Sequence of chain 1.A:
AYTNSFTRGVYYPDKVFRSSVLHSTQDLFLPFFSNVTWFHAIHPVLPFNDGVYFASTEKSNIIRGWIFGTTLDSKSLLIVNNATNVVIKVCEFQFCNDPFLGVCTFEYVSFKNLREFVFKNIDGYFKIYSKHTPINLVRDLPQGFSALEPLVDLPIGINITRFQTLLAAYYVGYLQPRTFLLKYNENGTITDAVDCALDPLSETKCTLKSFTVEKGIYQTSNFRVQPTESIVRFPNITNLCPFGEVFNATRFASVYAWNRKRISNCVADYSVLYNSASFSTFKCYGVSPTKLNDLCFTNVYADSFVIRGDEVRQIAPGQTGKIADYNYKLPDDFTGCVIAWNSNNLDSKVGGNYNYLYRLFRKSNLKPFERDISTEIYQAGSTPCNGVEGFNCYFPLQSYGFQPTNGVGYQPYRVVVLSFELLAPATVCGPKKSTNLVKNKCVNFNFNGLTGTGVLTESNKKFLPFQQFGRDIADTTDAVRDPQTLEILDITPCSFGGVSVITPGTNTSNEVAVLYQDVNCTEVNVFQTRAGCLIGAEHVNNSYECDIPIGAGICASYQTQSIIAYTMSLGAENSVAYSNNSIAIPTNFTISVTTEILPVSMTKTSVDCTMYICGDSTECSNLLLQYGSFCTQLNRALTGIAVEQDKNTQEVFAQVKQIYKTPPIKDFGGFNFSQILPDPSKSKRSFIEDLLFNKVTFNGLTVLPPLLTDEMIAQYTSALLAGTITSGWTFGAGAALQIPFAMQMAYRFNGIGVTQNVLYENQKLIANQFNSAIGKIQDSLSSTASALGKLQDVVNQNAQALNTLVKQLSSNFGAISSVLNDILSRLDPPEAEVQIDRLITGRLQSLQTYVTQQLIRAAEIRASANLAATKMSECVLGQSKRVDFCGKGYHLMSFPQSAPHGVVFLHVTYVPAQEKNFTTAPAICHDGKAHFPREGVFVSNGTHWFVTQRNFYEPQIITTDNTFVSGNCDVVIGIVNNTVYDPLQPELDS

Sequence of chain 1.C:
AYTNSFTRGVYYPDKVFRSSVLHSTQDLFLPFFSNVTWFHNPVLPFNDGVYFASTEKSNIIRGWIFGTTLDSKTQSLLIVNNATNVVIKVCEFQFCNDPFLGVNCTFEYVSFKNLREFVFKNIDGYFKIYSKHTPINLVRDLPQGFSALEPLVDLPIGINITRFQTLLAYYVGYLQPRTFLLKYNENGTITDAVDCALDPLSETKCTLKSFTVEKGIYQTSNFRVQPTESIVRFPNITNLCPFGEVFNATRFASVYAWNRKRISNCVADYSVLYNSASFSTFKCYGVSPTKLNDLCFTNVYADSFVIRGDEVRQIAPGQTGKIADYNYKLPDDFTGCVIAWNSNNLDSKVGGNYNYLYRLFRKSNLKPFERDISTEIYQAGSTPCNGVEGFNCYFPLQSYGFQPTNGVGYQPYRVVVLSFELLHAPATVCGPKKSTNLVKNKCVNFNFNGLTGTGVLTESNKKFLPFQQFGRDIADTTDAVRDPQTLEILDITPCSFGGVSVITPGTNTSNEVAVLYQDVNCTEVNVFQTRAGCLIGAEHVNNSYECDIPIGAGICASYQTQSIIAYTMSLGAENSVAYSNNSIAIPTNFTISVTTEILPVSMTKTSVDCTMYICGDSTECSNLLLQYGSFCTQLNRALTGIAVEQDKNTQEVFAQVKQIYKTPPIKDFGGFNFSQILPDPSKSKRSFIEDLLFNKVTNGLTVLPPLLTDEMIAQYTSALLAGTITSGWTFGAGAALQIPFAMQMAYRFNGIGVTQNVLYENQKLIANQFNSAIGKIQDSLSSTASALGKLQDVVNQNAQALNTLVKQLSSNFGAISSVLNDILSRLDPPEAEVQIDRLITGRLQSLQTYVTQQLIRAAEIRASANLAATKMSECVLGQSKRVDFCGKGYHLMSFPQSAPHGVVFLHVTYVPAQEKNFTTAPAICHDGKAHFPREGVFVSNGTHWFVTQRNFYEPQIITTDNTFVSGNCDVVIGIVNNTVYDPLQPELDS

Binding-site contacts:
Ligand atom O5 contacts residue LYS558 of chain 1.C at 4.0 Å.
Ligand atom C2 contacts residue ASN282 of chain 1.A at 2.5 Å.
Ligand atom N2 contacts residue ASN282 of chain 1.A at 2.9 Å (h-bond).
Ligand atom O7 contacts residue ASN282 of chain 1.A at 4.1 Å.
Ligand atom O6 contacts residue LYS558 of chain 1.C at 3.8 Å.
Ligand atom C8 contacts residue GLU281 of chain 1.A at 4.0 Å.
Ligand atom C3 contacts residue ASN282 of chain 1.A at 3.8 Å.
Ligand atom C1 contacts residue ASN282 of chain 1.A at 1.4 Å.
Ligand atom C4 contacts residue ASN282 of chain 1.A at 4.3 Å.
Ligand atom C7 contacts residue ASN282 of chain 1.A at 3.9 Å.
Ligand atom O7 contacts residue ASN280 of chain 1.A at 2.7 Å (h-bond).
Ligand atom O5 contacts residue ASN282 of chain 1.A at 2.5 Å (h-bond).
Ligand atom C7 contacts residue ASN280 of chain 1.A at 3.6 Å.
Ligand atom C8 contacts residue ASN280 of chain 1.A at 4.1 Å.
Ligand atom C5 contacts residue ASN282 of chain 1.A at 3.7 Å.
Ligand atom C6 contacts residue LYS558 of chain 1.C at 4.3 Å.

A small-molecule ligand and the protein it binds are described below.
Small molecule (SMILES): CC(=O)N[C@@H]1[C@@H](O)[C@H](O)[C@@H](CO)O[C@H]1O